Sequence of chain 1.A:
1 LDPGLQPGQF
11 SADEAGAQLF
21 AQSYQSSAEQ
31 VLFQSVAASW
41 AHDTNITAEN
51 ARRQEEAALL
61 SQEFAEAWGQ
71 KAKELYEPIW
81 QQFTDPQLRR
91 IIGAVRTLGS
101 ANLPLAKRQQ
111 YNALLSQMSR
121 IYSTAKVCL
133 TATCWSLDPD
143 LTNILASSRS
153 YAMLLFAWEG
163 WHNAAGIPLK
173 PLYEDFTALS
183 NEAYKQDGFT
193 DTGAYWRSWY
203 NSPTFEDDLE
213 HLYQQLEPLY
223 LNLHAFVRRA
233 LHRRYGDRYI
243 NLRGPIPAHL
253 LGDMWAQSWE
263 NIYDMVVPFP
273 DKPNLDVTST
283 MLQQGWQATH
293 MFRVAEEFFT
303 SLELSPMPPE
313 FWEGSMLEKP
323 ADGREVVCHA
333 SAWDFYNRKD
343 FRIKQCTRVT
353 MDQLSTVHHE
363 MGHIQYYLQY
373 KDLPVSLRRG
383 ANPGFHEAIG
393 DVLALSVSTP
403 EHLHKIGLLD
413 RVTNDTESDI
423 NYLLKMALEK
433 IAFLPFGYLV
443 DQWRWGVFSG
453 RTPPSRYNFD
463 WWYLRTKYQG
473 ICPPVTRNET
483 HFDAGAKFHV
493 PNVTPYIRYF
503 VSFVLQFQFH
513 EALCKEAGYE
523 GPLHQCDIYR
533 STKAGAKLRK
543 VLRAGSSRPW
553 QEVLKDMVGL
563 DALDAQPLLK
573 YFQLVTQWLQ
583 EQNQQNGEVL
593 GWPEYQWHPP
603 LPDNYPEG

This small molecule binds to this protein.
Small molecule (SMILES): CC(=O)N[C@@H](CC(=O)O)C(=O)NC[C@H](CC1(C(=O)N[C@@H](Cc2ccc(O)cc2)C(=O)O)CCCC1)C(=O)O

Binding-site contacts:
Ligand atom O35 contacts residue HIS491 of chain 1.A at 3.4 Å.
Ligand atom C17 contacts residue HIS331 of chain 1.A at 3.5 Å.
Ligand atom O35 contacts residue GLN259 of chain 1.A at 3.1 Å (h-bond).
Ligand atom O35 contacts residue TYR498 of chain 1.A at 2.6 Å (h-bond).
Ligand atom O38 contacts residue HIS365 of chain 1.A at 3.6 Å (h-bond).
Ligand atom C20 contacts residue GLU362 of chain 1.A at 3.4 Å.
Ligand atom N04 contacts residue ALA334 of chain 1.A at 3.0 Å (h-bond).
Ligand atom C33 contacts residue TYR498 of chain 1.A at 3.5 Å (hydrophobic).
Ligand atom O38 contacts residue TYR501 of chain 1.A at 2.7 Å (h-bond).
Ligand atom O38 contacts residue ZN1 of chain 1.I at 2.0 Å.
Ligand atom C20 contacts residue HIS361 of chain 1.A at 3.5 Å.
Ligand atom C18 contacts residue THR358 of chain 1.A at 3.5 Å.
Ligand atom O22 contacts residue HIS331 of chain 1.A at 2.7 Å (h-bond).
Ligand atom O37 contacts residue GLU362 of chain 1.A at 2.9 Å (salt-bridge).
Ligand atom C07 contacts residue TYR369 of chain 1.A at 3.5 Å (hydrophobic).
Ligand atom C21 contacts residue HIS331 of chain 1.A at 3.5 Å.
Ligand atom O38 contacts residue GLU389 of chain 1.A at 2.9 Å (salt-bridge).
Ligand atom C36 contacts residue TYR501 of chain 1.A at 3.5 Å (hydrophobic).
Ligand atom O22 contacts residue HIS491 of chain 1.A at 2.8 Å (h-bond).
Ligand atom C01 contacts residue ALA334 of chain 1.A at 3.4 Å (hydrophobic).
Ligand atom C36 contacts residue ZN1 of chain 1.I at 2.6 Å.
Ligand atom C14 contacts residue TYR501 of chain 1.A at 3.5 Å (hydrophobic).
Ligand atom C36 contacts residue HIS361 of chain 1.A at 3.6 Å.
Ligand atom C15 contacts residue HIS331 of chain 1.A at 3.5 Å.
Ligand atom C25 contacts residue TYR498 of chain 1.A at 3.6 Å (hydrophobic).
Ligand atom O37 contacts residue HIS361 of chain 1.A at 3.2 Å (h-bond).
Ligand atom O34 contacts residue GLN259 of chain 1.A at 3.4 Å (h-bond).
Ligand atom O32 contacts residue ASP393 of chain 1.A at 3.4 Å (salt-bridge).
Ligand atom O11 contacts residue ALA334 of chain 1.A at 2.9 Å (h-bond).
Ligand atom O08 contacts residue TYR369 of chain 1.A at 2.6 Å (h-bond).
Ligand atom C13 contacts residue ALA332 of chain 1.A at 3.1 Å (hydrophobic).
Ligand atom O11 contacts residue SER333 of chain 1.A at 3.2 Å.
Ligand atom O38 contacts residue HIS361 of chain 1.A at 3.3 Å (h-bond).
Ligand atom O35 contacts residue LYS489 of chain 1.A at 2.6 Å (salt-bridge).
Ligand atom O37 contacts residue ZN1 of chain 1.I at 2.4 Å.
Ligand atom C15 contacts residue GLU362 of chain 1.A at 3.5 Å.
Ligand atom C02 contacts residue ALA334 of chain 1.A at 3.6 Å (hydrophobic).
Ligand atom C15 contacts residue ALA332 of chain 1.A at 3.0 Å (hydrophobic).
Ligand atom C33 contacts residue GLN259 of chain 1.A at 3.4 Å.
Ligand atom O37 contacts residue HIS365 of chain 1.A at 3.0 Å (h-bond).